Binding-site contacts:
Ligand atom C8 contacts residue SER358 of chain 1.C at 4.3 Å.
Ligand atom C8 contacts residue ASN330 of chain 1.C at 4.2 Å.
Ligand atom O7 contacts residue ASN330 of chain 1.C at 3.9 Å.
Ligand atom C8 contacts residue ALA359 of chain 1.C at 3.6 Å (hydrophobic).
Ligand atom N2 contacts residue ASN330 of chain 1.C at 3.0 Å (h-bond).
Ligand atom C2 contacts residue ASN330 of chain 1.C at 2.5 Å.
Ligand atom C7 contacts residue ASN330 of chain 1.C at 3.8 Å.
Ligand atom O7 contacts residue GLY326 of chain 1.C at 4.1 Å.
Ligand atom C5 contacts residue ASN330 of chain 1.C at 3.6 Å.
Ligand atom N2 contacts residue ALA359 of chain 1.C at 4.4 Å.
Ligand atom C7 contacts residue ALA359 of chain 1.C at 4.4 Å (hydrophobic).
Ligand atom O7 contacts residue GLU327 of chain 1.C at 3.8 Å.
Ligand atom C1 contacts residue ASN330 of chain 1.C at 1.4 Å.
Ligand atom C6 contacts residue ALA359 of chain 1.C at 3.6 Å (hydrophobic).
Ligand atom O5 contacts residue ASN330 of chain 1.C at 2.3 Å (h-bond).
Ligand atom C3 contacts residue ASN330 of chain 1.C at 3.8 Å.
Ligand atom C4 contacts residue ASN330 of chain 1.C at 4.2 Å.

This protein binds this small molecule.
Small molecule (SMILES): CC(=O)N[C@H]1[C@H](O[C@H]2[C@H](O)[C@@H](NC(C)=O)CO[C@@H]2CO)O[C@H](CO)[C@@H](O)[C@@H]1O

Sequence of chain 1.C:
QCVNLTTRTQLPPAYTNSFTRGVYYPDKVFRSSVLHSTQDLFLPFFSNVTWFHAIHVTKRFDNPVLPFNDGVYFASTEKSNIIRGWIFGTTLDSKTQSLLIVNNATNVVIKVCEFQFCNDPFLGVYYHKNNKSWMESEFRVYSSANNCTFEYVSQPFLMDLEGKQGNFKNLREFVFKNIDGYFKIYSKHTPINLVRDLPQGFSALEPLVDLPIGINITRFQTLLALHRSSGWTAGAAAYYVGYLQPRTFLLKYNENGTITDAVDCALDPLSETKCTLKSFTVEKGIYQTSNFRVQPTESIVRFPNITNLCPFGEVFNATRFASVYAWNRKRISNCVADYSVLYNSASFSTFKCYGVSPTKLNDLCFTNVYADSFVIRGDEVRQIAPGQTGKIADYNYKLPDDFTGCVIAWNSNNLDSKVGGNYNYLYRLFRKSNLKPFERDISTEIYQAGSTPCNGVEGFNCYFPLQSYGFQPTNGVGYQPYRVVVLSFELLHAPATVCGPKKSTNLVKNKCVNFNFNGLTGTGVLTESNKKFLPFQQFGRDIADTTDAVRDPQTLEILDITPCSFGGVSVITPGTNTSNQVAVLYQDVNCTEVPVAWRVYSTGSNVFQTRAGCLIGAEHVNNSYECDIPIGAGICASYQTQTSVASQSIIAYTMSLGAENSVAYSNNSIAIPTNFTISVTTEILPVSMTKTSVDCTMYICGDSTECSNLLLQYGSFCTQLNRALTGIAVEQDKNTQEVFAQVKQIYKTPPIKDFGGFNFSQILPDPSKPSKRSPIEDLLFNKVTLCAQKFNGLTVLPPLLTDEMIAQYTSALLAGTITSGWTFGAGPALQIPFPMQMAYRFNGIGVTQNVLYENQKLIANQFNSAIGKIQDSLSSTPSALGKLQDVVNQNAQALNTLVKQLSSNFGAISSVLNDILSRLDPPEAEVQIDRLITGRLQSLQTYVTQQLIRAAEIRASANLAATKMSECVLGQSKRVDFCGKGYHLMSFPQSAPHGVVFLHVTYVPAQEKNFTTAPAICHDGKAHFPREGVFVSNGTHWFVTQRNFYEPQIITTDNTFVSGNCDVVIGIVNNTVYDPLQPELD